Binding-site contacts:
Ligand atom C5 contacts residue GLN330 of chain 1.B at 4.1 Å.
Ligand atom O10 contacts residue TRP332 of chain 1.B at 4.0 Å.
Ligand atom C10 contacts residue GLU357 of chain 1.B at 3.9 Å.
Ligand atom C5 contacts residue TRP332 of chain 1.B at 4.0 Å (hydrophobic).
Ligand atom C7 contacts residue GLU357 of chain 1.B at 4.2 Å.
Ligand atom C9 contacts residue ASN358 of chain 1.B at 3.0 Å.
Ligand atom O10 contacts residue GLU357 of chain 1.B at 2.9 Å (salt-bridge).
Ligand atom C4 contacts residue TRP332 of chain 1.B at 3.8 Å (hydrophobic).
Ligand atom O4 contacts residue TRP332 of chain 1.B at 2.9 Å (h-bond).
Ligand atom C7 contacts residue ASN358 of chain 1.B at 4.2 Å.
Ligand atom C9 contacts residue GLU357 of chain 1.B at 4.0 Å.
Ligand atom C8 contacts residue ASN358 of chain 1.B at 4.0 Å.
Ligand atom C11 contacts residue GLN330 of chain 1.B at 3.6 Å.
Ligand atom C11 contacts residue GLU357 of chain 1.B at 4.1 Å.
Ligand atom C11 contacts residue TRP332 of chain 1.B at 3.5 Å (hydrophobic).
Ligand atom O2 contacts residue TRP361 of chain 1.B at 3.7 Å.
Ligand atom O4 contacts residue TRP361 of chain 1.B at 4.1 Å.
Ligand atom O10 contacts residue GLY356 of chain 1.B at 3.5 Å.
Ligand atom N5 contacts residue GLN330 of chain 1.B at 3.1 Å (h-bond).
Ligand atom O6 contacts residue TRP361 of chain 1.B at 4.0 Å.
Ligand atom O4 contacts residue ILE374 of chain 1.B at 3.9 Å.
Ligand atom O7 contacts residue ASN358 of chain 1.B at 3.5 Å (h-bond).
Ligand atom O4 contacts residue ASN325 of chain 1.B at 2.7 Å (h-bond).
Ligand atom O1A contacts residue ASN325 of chain 1.B at 3.8 Å.
Ligand atom C4 contacts residue TRP361 of chain 1.B at 4.3 Å (hydrophobic).
Ligand atom C10 contacts residue TRP332 of chain 1.B at 3.5 Å (hydrophobic).
Ligand atom C10 contacts residue GLN330 of chain 1.B at 3.8 Å.
Ligand atom C4 contacts residue ASN325 of chain 1.B at 3.4 Å.
Ligand atom O10 contacts residue TRP361 of chain 1.B at 4.1 Å.
Ligand atom C5 contacts residue TRP361 of chain 1.B at 3.9 Å (hydrophobic).
Ligand atom O9 contacts residue ASN358 of chain 1.B at 2.8 Å (h-bond).
Ligand atom C3 contacts residue ASN325 of chain 1.B at 4.1 Å.
Ligand atom C2 contacts residue TRP361 of chain 1.B at 4.0 Å (hydrophobic).
Ligand atom C4 contacts residue GLN330 of chain 1.B at 4.2 Å.
Ligand atom O7 contacts residue TRP361 of chain 1.B at 4.2 Å.
Ligand atom C11 contacts residue HIS337 of chain 1.B at 3.9 Å.
Ligand atom O7 contacts residue GLU357 of chain 1.B at 4.2 Å.
Ligand atom C3 contacts residue TRP361 of chain 1.B at 3.5 Å (hydrophobic).
Ligand atom C11 contacts residue GLY331 of chain 1.B at 3.5 Å.
Ligand atom N5 contacts residue TRP332 of chain 1.B at 3.2 Å (h-bond).

Sequence of chain 1.B:
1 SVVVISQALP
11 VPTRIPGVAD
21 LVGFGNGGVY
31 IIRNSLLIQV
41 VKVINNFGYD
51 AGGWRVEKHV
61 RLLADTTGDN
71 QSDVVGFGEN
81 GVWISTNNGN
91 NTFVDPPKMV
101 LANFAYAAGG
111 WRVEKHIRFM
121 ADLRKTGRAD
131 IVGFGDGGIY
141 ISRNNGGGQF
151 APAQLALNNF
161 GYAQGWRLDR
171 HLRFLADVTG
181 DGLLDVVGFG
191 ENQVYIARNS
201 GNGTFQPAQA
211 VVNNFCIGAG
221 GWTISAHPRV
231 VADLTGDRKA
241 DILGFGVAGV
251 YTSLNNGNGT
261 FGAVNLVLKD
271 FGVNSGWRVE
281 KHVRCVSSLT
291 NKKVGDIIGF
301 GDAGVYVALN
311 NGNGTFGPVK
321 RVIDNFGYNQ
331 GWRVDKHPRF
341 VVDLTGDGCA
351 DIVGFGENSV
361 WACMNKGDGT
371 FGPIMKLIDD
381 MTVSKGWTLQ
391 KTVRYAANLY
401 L

This protein binds this small molecule.
Small molecule (SMILES): CC(=O)N[C@H]1[C@H]([C@H](O)[C@H](O)CO)O[C@@](O)(C(=O)O)C[C@@H]1O